Binding-site contacts:
Ligand atom O5 contacts residue ASN73 of chain 2.B at 2.4 Å (h-bond).
Ligand atom C6 contacts residue NAG8 of chain 2.C at 3.6 Å.
Ligand atom C5 contacts residue NAG8 of chain 2.C at 3.3 Å.
Ligand atom C2 contacts residue ASN73 of chain 2.B at 2.4 Å.
Ligand atom C2 contacts residue ASP41 of chain 2.B at 3.8 Å.
Ligand atom C5 contacts residue PHE19 of chain 2.B at 3.4 Å (hydrophobic).
Ligand atom C4 contacts residue PHE17 of chain 2.B at 3.2 Å (hydrophobic).
Ligand atom C2 contacts residue PHE17 of chain 2.B at 3.6 Å (hydrophobic).
Ligand atom C6 contacts residue PHE19 of chain 2.B at 3.3 Å (hydrophobic).
Ligand atom O7 contacts residue ASN73 of chain 2.B at 3.8 Å.
Ligand atom N2 contacts residue ASP41 of chain 2.B at 3.1 Å (salt-bridge).
Ligand atom O7 contacts residue ARG77 of chain 2.B at 2.6 Å (salt-bridge).
Ligand atom C7 contacts residue ASP41 of chain 2.B at 3.5 Å.
Ligand atom O5 contacts residue PHE19 of chain 2.B at 3.4 Å.
Ligand atom C7 contacts residue ASN73 of chain 2.B at 3.8 Å.
Ligand atom C6 contacts residue TYR72 of chain 2.B at 4.0 Å (hydrophobic).
Ligand atom O4 contacts residue NAG1 of chain 2.C at 3.5 Å (h-bond).
Ligand atom C3 contacts residue ASN73 of chain 2.B at 3.8 Å.
Ligand atom O6 contacts residue GLU34 of chain 2.B at 3.3 Å.
Ligand atom C7 contacts residue ARG77 of chain 2.B at 3.7 Å.
Ligand atom C6 contacts residue NAG2 of chain 2.C at 3.8 Å.
Ligand atom O4 contacts residue PHE17 of chain 2.B at 3.3 Å.
Ligand atom C1 contacts residue PHE17 of chain 2.B at 3.0 Å (hydrophobic).
Ligand atom C6 contacts residue NAG1 of chain 2.C at 3.8 Å.
Ligand atom O5 contacts residue THR36 of chain 2.B at 3.5 Å (h-bond).
Ligand atom C5 contacts residue ASN73 of chain 2.B at 3.7 Å.
Ligand atom C8 contacts residue ARG77 of chain 2.B at 4.0 Å.
Ligand atom C1 contacts residue PHE19 of chain 2.B at 3.9 Å (hydrophobic).
Ligand atom O3 contacts residue ASP41 of chain 2.B at 3.2 Å (salt-bridge).
Ligand atom C4 contacts residue NAG8 of chain 2.C at 2.9 Å.
Ligand atom O6 contacts residue NAG8 of chain 2.C at 3.2 Å (h-bond).
Ligand atom C1 contacts residue ASN73 of chain 2.B at 1.5 Å.
Ligand atom O4 contacts residue FUL9 of chain 2.C at 3.9 Å.
Ligand atom N2 contacts residue ASN73 of chain 2.B at 2.9 Å (h-bond).
Ligand atom C6 contacts residue GLU34 of chain 2.B at 3.5 Å.
Ligand atom O4 contacts residue NAG8 of chain 2.C at 3.4 Å.
Ligand atom C3 contacts residue ASP41 of chain 2.B at 3.4 Å.
Ligand atom O6 contacts residue NAG1 of chain 2.C at 3.7 Å.
Ligand atom C8 contacts residue ASP41 of chain 2.B at 2.9 Å.
Ligand atom C6 contacts residue THR36 of chain 2.B at 3.6 Å.

A protein and the small-molecule ligand that binds it are described below.
Small molecule (SMILES): CC(=O)N[C@H]1[C@H](O[C@H]2[C@H](O)[C@@H](NC(C)=O)CO[C@@H]2CO[C@H]2O[C@@H](C)[C@@H](O)[C@@H](O)[C@@H]2O)O[C@H](CO)[C@@H](O[C@@H]2O[C@H](CO[C@H]3O[C@H](CO)[C@@H](O)[C@H](O)[C@@H]3O[C@@H]3O[C@H](CO)[C@@H](O[C@H]4O[C@H](CO)[C@H](O)[C@H](O)[C@H]4O)[C@H](O)[C@H]3NC(C)=O)[C@@H](O)[C@H](O[C@H]3O[C@H](CO)[C@@H](O)[C@H](O)[C@@H]3O[C@@H]3O[C@H](CO)[C@@H](O)[C@H](O)[C@H]3NC(C)=O)[C@@H]2O)[C@@H]1O

Sequence of chain 2.B:
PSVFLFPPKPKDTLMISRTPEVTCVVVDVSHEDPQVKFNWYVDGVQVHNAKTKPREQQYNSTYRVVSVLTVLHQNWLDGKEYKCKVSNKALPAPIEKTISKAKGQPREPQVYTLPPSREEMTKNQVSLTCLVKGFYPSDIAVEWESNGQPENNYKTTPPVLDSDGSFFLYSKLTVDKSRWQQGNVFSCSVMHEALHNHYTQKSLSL